Sequence of chain 3.A:
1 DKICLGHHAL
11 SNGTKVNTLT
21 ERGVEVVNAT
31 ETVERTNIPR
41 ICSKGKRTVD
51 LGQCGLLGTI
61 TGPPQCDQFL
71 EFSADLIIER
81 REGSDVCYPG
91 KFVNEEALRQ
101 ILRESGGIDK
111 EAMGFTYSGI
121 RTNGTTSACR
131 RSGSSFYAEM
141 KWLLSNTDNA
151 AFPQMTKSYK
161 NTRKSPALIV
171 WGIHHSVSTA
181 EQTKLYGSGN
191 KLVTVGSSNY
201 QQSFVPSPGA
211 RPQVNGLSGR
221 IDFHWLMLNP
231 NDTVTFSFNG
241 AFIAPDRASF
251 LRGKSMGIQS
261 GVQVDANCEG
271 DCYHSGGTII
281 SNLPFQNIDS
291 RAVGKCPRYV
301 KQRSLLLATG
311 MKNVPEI

A small-molecule ligand and the protein it binds are described below.
Small molecule (SMILES): CC(=O)N[C@@H]1[C@@H](O)[C@H](O)[C@@H](CO)O[C@H]1O

Binding-site contacts:
Ligand atom C7 contacts residue ASN12 of chain 3.A at 3.4 Å.
Ligand atom N2 contacts residue ASN12 of chain 3.A at 3.0 Å.
Ligand atom C3 contacts residue ASN12 of chain 3.A at 4.0 Å.
Ligand atom C2 contacts residue ASN12 of chain 3.A at 2.7 Å.
Ligand atom C8 contacts residue ASN12 of chain 3.A at 3.2 Å.
Ligand atom O5 contacts residue ASN12 of chain 3.A at 2.3 Å (h-bond).
Ligand atom C8 contacts residue GLY13 of chain 3.A at 4.2 Å.
Ligand atom C7 contacts residue GLY13 of chain 3.A at 4.0 Å.
Ligand atom C1 contacts residue ASN12 of chain 3.A at 1.5 Å.
Ligand atom O7 contacts residue ASN12 of chain 3.A at 4.1 Å.
Ligand atom C4 contacts residue ASN12 of chain 3.A at 4.2 Å.
Ligand atom C5 contacts residue ASN12 of chain 3.A at 3.6 Å.
Ligand atom O7 contacts residue GLY13 of chain 3.A at 3.6 Å (h-bond).